This small molecule binds to this protein.
Small molecule (SMILES): CC(C)[C@H](NC(=O)[C@H](Cc1ccc(OP(=O)(O)O)cc1)NC(=O)CN)C(=O)N[C@@H](CC(N)=O)C(=O)N1CCC[C@H]1C(=O)N[C@H](C(=O)N[C@@H](Cc1ccc(O)cc1)C(=O)O)[C@@H](C)O

Binding-site contacts:
Ligand atom CD contacts residue TRP70 of chain 1.A at 3.7 Å (hydrophobic).
Ligand atom O1P contacts residue SER39 of chain 1.A at 3.6 Å.
Ligand atom CG contacts residue LEU69 of chain 1.A at 3.8 Å (hydrophobic).
Ligand atom CG contacts residue LYS58 of chain 1.A at 3.8 Å.
Ligand atom CG1 contacts residue PHE57 of chain 1.A at 3.8 Å (hydrophobic).
Ligand atom O3P contacts residue SER45 of chain 1.A at 3.7 Å.
Ligand atom CD2 contacts residue HIS56 of chain 1.A at 3.7 Å.
Ligand atom O3P contacts residue SER37 of chain 1.A at 3.2 Å (h-bond).
Ligand atom CA contacts residue HIS56 of chain 1.A at 3.4 Å.
Ligand atom CA contacts residue TRP70 of chain 1.A at 3.8 Å (hydrophobic).
Ligand atom CB contacts residue HIS56 of chain 1.A at 3.8 Å.
Ligand atom CZ contacts residue ARG16 of chain 1.A at 3.7 Å.
Ligand atom ND2 contacts residue LYS58 of chain 1.A at 2.9 Å (salt-bridge).
Ligand atom CD2 contacts residue PHE57 of chain 1.A at 3.6 Å (hydrophobic).
Ligand atom C contacts residue HIS56 of chain 1.A at 3.6 Å.
Ligand atom OD1 contacts residue LYS58 of chain 1.A at 2.9 Å (salt-bridge).
Ligand atom O2P contacts residue ARG35 of chain 1.A at 2.7 Å (salt-bridge).
Ligand atom CD2 contacts residue LYS58 of chain 1.A at 3.5 Å.
Ligand atom CE2 contacts residue SER45 of chain 1.A at 3.3 Å.
Ligand atom OH contacts residue SER45 of chain 1.A at 3.3 Å (h-bond).
Ligand atom CG2 contacts residue LYS58 of chain 1.A at 3.6 Å.
Ligand atom OD1 contacts residue PHE57 of chain 1.A at 3.4 Å.
Ligand atom P contacts residue ARG16 of chain 1.A at 3.6 Å.
Ligand atom CZ contacts residue SER45 of chain 1.A at 3.6 Å.
Ligand atom O2P contacts residue ARG16 of chain 1.A at 2.5 Å (salt-bridge).
Ligand atom CB contacts residue LEU69 of chain 1.A at 3.7 Å (hydrophobic).
Ligand atom O contacts residue ARG16 of chain 1.A at 2.7 Å (salt-bridge).
Ligand atom CB contacts residue TRP70 of chain 1.A at 3.7 Å (hydrophobic).
Ligand atom O contacts residue LEU60 of chain 1.A at 3.6 Å.
Ligand atom CG2 contacts residue HIS56 of chain 1.A at 3.8 Å.
Ligand atom ND2 contacts residue LEU69 of chain 1.A at 3.0 Å (h-bond).
Ligand atom P contacts residue ARG35 of chain 1.A at 3.7 Å.
Ligand atom C contacts residue ARG16 of chain 1.A at 3.7 Å.
Ligand atom CB contacts residue PHE57 of chain 1.A at 3.8 Å (hydrophobic).
Ligand atom O3P contacts residue ARG35 of chain 1.A at 2.7 Å (salt-bridge).
Ligand atom N contacts residue HIS56 of chain 1.A at 2.9 Å (h-bond).
Ligand atom N contacts residue ARG16 of chain 1.A at 3.5 Å (salt-bridge).
Ligand atom CE2 contacts residue ARG16 of chain 1.A at 3.7 Å.
Ligand atom CG contacts residue LYS58 of chain 1.A at 3.7 Å.
Ligand atom CB contacts residue HIS56 of chain 1.A at 3.7 Å.

Sequence of chain 1.A:
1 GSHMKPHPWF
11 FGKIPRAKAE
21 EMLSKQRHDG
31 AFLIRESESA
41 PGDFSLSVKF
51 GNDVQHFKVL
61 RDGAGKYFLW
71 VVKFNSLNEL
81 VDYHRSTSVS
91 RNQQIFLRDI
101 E